Sequence of chain 1.A:
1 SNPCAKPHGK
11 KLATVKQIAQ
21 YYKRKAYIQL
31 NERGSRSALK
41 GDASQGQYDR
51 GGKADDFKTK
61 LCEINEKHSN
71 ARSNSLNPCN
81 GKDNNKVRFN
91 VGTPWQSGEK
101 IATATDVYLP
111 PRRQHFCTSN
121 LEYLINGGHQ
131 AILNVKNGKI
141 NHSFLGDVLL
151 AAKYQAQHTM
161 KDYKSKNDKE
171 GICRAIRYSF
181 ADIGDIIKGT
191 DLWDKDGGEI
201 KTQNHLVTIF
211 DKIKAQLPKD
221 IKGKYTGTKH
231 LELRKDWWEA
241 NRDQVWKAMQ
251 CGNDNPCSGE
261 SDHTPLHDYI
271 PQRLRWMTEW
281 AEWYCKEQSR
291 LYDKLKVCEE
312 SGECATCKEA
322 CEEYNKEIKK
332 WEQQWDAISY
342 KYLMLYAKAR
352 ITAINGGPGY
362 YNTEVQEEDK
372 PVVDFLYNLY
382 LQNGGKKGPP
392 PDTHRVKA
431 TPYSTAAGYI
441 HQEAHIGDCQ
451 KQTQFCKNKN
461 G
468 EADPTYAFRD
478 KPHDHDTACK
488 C

Binding-site contacts:
Ligand atom C4 contacts residue ASN175 of chain 1.B at 4.2 Å.
Ligand atom N2 contacts residue ASN175 of chain 1.B at 2.9 Å (h-bond).
Ligand atom C8 contacts residue VAL89 of chain 1.B at 4.4 Å (hydrophobic).
Ligand atom C8 contacts residue ASN175 of chain 1.B at 4.4 Å.
Ligand atom C6 contacts residue HIS395 of chain 1.A at 4.0 Å.
Ligand atom O3 contacts residue VAL397 of chain 1.A at 3.4 Å.
Ligand atom C5 contacts residue ASN175 of chain 1.B at 3.6 Å.
Ligand atom O3 contacts residue HIS395 of chain 1.A at 4.0 Å.
Ligand atom C8 contacts residue ARG88 of chain 1.B at 4.1 Å.
Ligand atom C7 contacts residue ASN175 of chain 1.B at 3.2 Å.
Ligand atom O7 contacts residue ASN175 of chain 1.B at 3.2 Å (h-bond).
Ligand atom C3 contacts residue HIS395 of chain 1.A at 3.8 Å.
Ligand atom C1 contacts residue THR85 of chain 1.B at 4.2 Å.
Ligand atom C3 contacts residue VAL397 of chain 1.A at 4.4 Å (hydrophobic).
Ligand atom C5 contacts residue HIS395 of chain 1.A at 3.5 Å.
Ligand atom C1 contacts residue HIS395 of chain 1.A at 4.5 Å.
Ligand atom C4 contacts residue HIS395 of chain 1.A at 4.0 Å.
Ligand atom O6 contacts residue GLU174 of chain 1.B at 4.4 Å.
Ligand atom O4 contacts residue HIS395 of chain 1.A at 3.4 Å.
Ligand atom C2 contacts residue ASN175 of chain 1.B at 2.4 Å.
Ligand atom O5 contacts residue GLU174 of chain 1.B at 3.7 Å.
Ligand atom O5 contacts residue HIS395 of chain 1.A at 4.2 Å.
Ligand atom C3 contacts residue ASN175 of chain 1.B at 3.8 Å.
Ligand atom N2 contacts residue VAL397 of chain 1.A at 3.8 Å.
Ligand atom C1 contacts residue GLU174 of chain 1.B at 4.3 Å.
Ligand atom O7 contacts residue THR176 of chain 1.B at 4.3 Å.
Ligand atom C7 contacts residue VAL397 of chain 1.A at 4.0 Å (hydrophobic).
Ligand atom C8 contacts residue GLU87 of chain 1.B at 3.4 Å.
Ligand atom C8 contacts residue PRO86 of chain 1.B at 3.3 Å (hydrophobic).
Ligand atom N2 contacts residue PRO86 of chain 1.B at 4.1 Å.
Ligand atom C7 contacts residue PRO86 of chain 1.B at 4.1 Å (hydrophobic).
Ligand atom O5 contacts residue ASN175 of chain 1.B at 2.3 Å (h-bond).
Ligand atom C1 contacts residue ASN175 of chain 1.B at 1.4 Å.
Ligand atom C8 contacts residue VAL397 of chain 1.A at 3.8 Å (hydrophobic).

Sequence of chain 1.B:
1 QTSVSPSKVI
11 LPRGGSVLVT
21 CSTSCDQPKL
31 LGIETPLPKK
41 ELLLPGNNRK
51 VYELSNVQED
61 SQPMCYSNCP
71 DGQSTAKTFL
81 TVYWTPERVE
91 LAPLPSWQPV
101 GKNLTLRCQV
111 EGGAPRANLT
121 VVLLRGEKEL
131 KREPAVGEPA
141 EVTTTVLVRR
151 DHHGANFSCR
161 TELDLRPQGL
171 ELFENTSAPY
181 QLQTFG

A small-molecule ligand and the protein it binds are described below.
Small molecule (SMILES): CC(=O)N[C@@H]1[C@@H](O)[C@H](O)[C@@H](CO)O[C@H]1O